The protein below binds the small molecule below.
Small molecule (SMILES): CC(=O)N[C@@H]1[C@@H](O)[C@H](O)[C@@H](CO)O[C@H]1O

Binding-site contacts:
Ligand atom N2 contacts residue ASN154 of chain 6.B at 2.9 Å.
Ligand atom C5 contacts residue ASN154 of chain 6.B at 3.7 Å.
Ligand atom C1 contacts residue ASN154 of chain 6.B at 1.4 Å.
Ligand atom O3 contacts residue MET151 of chain 6.B at 4.2 Å.
Ligand atom O4 contacts residue MET151 of chain 6.B at 4.4 Å.
Ligand atom O5 contacts residue ASN154 of chain 6.B at 2.4 Å (h-bond).
Ligand atom C7 contacts residue ASN154 of chain 6.B at 3.4 Å.
Ligand atom C1 contacts residue MET151 of chain 6.B at 4.2 Å (hydrophobic).
Ligand atom C4 contacts residue ASN154 of chain 6.B at 4.2 Å.
Ligand atom C3 contacts residue MET151 of chain 6.B at 4.1 Å (hydrophobic).
Ligand atom C2 contacts residue MET151 of chain 6.B at 4.0 Å (hydrophobic).
Ligand atom C3 contacts residue ASN154 of chain 6.B at 3.9 Å.
Ligand atom O5 contacts residue MET151 of chain 6.B at 3.7 Å.
Ligand atom C5 contacts residue MET151 of chain 6.B at 4.1 Å (hydrophobic).
Ligand atom C8 contacts residue ASN154 of chain 6.B at 3.0 Å.
Ligand atom C2 contacts residue ASN154 of chain 6.B at 2.5 Å.
Ligand atom C4 contacts residue MET151 of chain 6.B at 3.5 Å (hydrophobic).
Ligand atom O7 contacts residue ASN154 of chain 6.B at 4.3 Å.

Sequence of chain 6.B:
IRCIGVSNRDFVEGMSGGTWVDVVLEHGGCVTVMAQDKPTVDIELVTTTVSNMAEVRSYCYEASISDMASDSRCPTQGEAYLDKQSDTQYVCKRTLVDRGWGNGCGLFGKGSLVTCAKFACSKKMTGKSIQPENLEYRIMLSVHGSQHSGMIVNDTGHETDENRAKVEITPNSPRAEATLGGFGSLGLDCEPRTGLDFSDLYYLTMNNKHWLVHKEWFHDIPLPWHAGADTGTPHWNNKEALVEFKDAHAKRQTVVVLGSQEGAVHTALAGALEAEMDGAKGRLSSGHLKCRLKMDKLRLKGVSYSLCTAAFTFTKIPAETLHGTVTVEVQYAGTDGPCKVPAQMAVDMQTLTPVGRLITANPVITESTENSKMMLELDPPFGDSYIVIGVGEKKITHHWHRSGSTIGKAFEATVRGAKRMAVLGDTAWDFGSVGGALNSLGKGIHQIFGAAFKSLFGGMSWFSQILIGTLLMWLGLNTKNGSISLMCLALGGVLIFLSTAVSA